Binding-site contacts:
Ligand atom O3B contacts residue ARG239 of chain 1.B at 3.3 Å (salt-bridge).
Ligand atom O1A contacts residue ARG300 of chain 1.B at 3.0 Å (salt-bridge).
Ligand atom O1A contacts residue ASN207 of chain 1.B at 3.4 Å (h-bond).
Ligand atom C3B contacts residue ARG239 of chain 1.B at 3.5 Å.
Ligand atom O3' contacts residue TYR157 of chain 1.B at 3.4 Å.
Ligand atom O1A contacts residue ASN206 of chain 1.B at 3.5 Å (h-bond).
Ligand atom O2A contacts residue ASN207 of chain 1.B at 2.9 Å (h-bond).
Ligand atom O2A contacts residue LEU208 of chain 1.B at 2.9 Å (h-bond).
Ligand atom O2B contacts residue ASP303 of chain 1.B at 3.6 Å (salt-bridge).
Ligand atom C2 contacts residue PHE226 of chain 1.B at 3.2 Å (hydrophobic).
Ligand atom N3 contacts residue PHE226 of chain 1.B at 3.2 Å.
Ligand atom O4B contacts residue VAL277 of chain 1.B at 3.5 Å.
Ligand atom C4B contacts residue TYR241 of chain 1.B at 3.5 Å (hydrophobic).
Ligand atom O2 contacts residue VAL225 of chain 1.B at 3.5 Å.
Ligand atom O6' contacts residue ASN207 of chain 1.B at 3.0 Å (h-bond).
Ligand atom C2B contacts residue ARG300 of chain 1.B at 3.6 Å.
Ligand atom O2 contacts residue ASN224 of chain 1.B at 3.6 Å (h-bond).
Ligand atom O2' contacts residue ASP303 of chain 1.B at 2.7 Å (salt-bridge).
Ligand atom O5' contacts residue ASN207 of chain 1.B at 3.0 Å (h-bond).
Ligand atom O3A contacts residue ASN187 of chain 1.B at 3.2 Å (h-bond).
Ligand atom O6' contacts residue NAD1 of chain 1.J at 2.7 Å (h-bond).
Ligand atom O3B contacts residue GLY237 of chain 1.B at 3.4 Å.
Ligand atom C5B contacts residue TYR241 of chain 1.B at 3.3 Å (hydrophobic).
Ligand atom O1B contacts residue ARG239 of chain 1.B at 2.7 Å (salt-bridge).
Ligand atom C5 contacts residue LEU208 of chain 1.B at 3.5 Å (hydrophobic).
Ligand atom O4B contacts residue LEU208 of chain 1.B at 3.6 Å.
Ligand atom O1B contacts residue ASN187 of chain 1.B at 3.0 Å (h-bond).
Ligand atom PA contacts residue ASN207 of chain 1.B at 3.5 Å.
Ligand atom C5 contacts residue PHE226 of chain 1.B at 3.4 Å (hydrophobic).
Ligand atom N3 contacts residue ASN224 of chain 1.B at 2.9 Å (h-bond).
Ligand atom O4' contacts residue NAD1 of chain 1.J at 3.4 Å.
Ligand atom N1 contacts residue PHE226 of chain 1.B at 3.5 Å.
Ligand atom O2 contacts residue PHE226 of chain 1.B at 3.0 Å (h-bond).
Ligand atom O7' contacts residue THR134 of chain 1.B at 3.0 Å (h-bond).
Ligand atom O4 contacts residue PHE226 of chain 1.B at 3.4 Å.
Ligand atom O2B contacts residue ARG300 of chain 1.B at 2.6 Å (salt-bridge).
Ligand atom O4' contacts residue TYR157 of chain 1.B at 3.5 Å.
Ligand atom O5B contacts residue ARG300 of chain 1.B at 3.5 Å (salt-bridge).
Ligand atom C6' contacts residue NAD1 of chain 1.J at 2.6 Å.
Ligand atom C4 contacts residue PHE226 of chain 1.B at 3.1 Å (hydrophobic).

Sequence of chain 1.B:
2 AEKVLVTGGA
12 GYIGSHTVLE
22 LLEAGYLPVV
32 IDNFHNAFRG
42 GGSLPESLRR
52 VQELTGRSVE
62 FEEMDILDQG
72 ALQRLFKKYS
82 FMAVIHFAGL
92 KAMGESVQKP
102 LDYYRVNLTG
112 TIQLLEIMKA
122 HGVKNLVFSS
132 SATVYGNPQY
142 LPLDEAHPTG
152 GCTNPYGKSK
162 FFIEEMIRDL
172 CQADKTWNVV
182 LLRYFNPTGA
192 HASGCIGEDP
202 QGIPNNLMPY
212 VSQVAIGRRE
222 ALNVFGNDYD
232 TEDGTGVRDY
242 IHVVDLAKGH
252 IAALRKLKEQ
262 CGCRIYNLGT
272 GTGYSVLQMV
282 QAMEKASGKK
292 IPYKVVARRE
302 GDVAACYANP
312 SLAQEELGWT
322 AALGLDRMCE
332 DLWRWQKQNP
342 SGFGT

This protein binds this small molecule.
Small molecule (SMILES): CC(=O)N[C@H]1[C@@H](O[P](=O)(O)O[P](=O)(O)OC[C@H]2O[C@@H](n3ccc(=O)[nH]c3=O)[C@H](O)[C@@H]2O)O[C@H](CO)[C@@H](O)[C@@H]1O